Binding-site contacts:
Ligand atom C5 contacts residue ALA157 of chain 3.A at 4.2 Å (hydrophobic).
Ligand atom N2 contacts residue ILE211 of chain 2.A at 4.3 Å.
Ligand atom C4 contacts residue ALA157 of chain 3.A at 3.7 Å (hydrophobic).
Ligand atom O6 contacts residue ALA157 of chain 3.A at 3.5 Å.
Ligand atom O5 contacts residue PHE213 of chain 2.A at 4.0 Å.
Ligand atom C7 contacts residue ASN240 of chain 3.A at 3.3 Å.
Ligand atom C7 contacts residue THR181 of chain 2.A at 4.3 Å.
Ligand atom C5 contacts residue PHE213 of chain 2.A at 4.1 Å (hydrophobic).
Ligand atom C2 contacts residue ASN240 of chain 3.A at 2.5 Å.
Ligand atom C8 contacts residue THR181 of chain 2.A at 4.2 Å.
Ligand atom C8 contacts residue ASN240 of chain 3.A at 3.9 Å.
Ligand atom C6 contacts residue NAG1 of chain 3.C at 3.8 Å.
Ligand atom C8 contacts residue ILE211 of chain 2.A at 4.0 Å (hydrophobic).
Ligand atom O7 contacts residue THR181 of chain 2.A at 3.6 Å.
Ligand atom O3 contacts residue THR242 of chain 3.A at 3.5 Å.
Ligand atom C1 contacts residue PHE213 of chain 2.A at 4.1 Å (hydrophobic).
Ligand atom C7 contacts residue THR242 of chain 3.A at 3.9 Å.
Ligand atom N2 contacts residue ASN240 of chain 3.A at 2.6 Å (h-bond).
Ligand atom C7 contacts residue SER241 of chain 3.A at 3.9 Å.
Ligand atom O5 contacts residue ALA157 of chain 3.A at 4.0 Å.
Ligand atom O7 contacts residue THR242 of chain 3.A at 3.2 Å (h-bond).
Ligand atom C1 contacts residue ASN240 of chain 3.A at 1.5 Å.
Ligand atom C1 contacts residue ALA157 of chain 3.A at 4.3 Å (hydrophobic).
Ligand atom C3 contacts residue ALA157 of chain 3.A at 4.2 Å (hydrophobic).
Ligand atom O5 contacts residue LEU158 of chain 3.A at 4.0 Å.
Ligand atom C5 contacts residue ASN240 of chain 3.A at 3.8 Å.
Ligand atom O3 contacts residue ALA157 of chain 3.A at 3.8 Å.
Ligand atom C6 contacts residue ALA157 of chain 3.A at 4.3 Å (hydrophobic).
Ligand atom C8 contacts residue ARG195 of chain 3.A at 3.4 Å.
Ligand atom O7 contacts residue ASN240 of chain 3.A at 3.4 Å.
Ligand atom C6 contacts residue PHE213 of chain 2.A at 4.3 Å (hydrophobic).
Ligand atom O5 contacts residue ASN159 of chain 3.A at 3.8 Å.
Ligand atom O6 contacts residue ASN159 of chain 3.A at 4.2 Å.
Ligand atom C1 contacts residue GLY212 of chain 2.A at 4.4 Å.
Ligand atom C8 contacts residue NAG1 of chain 3.C at 3.6 Å.
Ligand atom O7 contacts residue SER241 of chain 3.A at 3.0 Å.
Ligand atom C3 contacts residue ASN240 of chain 3.A at 3.8 Å.
Ligand atom C6 contacts residue ASN159 of chain 3.A at 4.0 Å.
Ligand atom O7 contacts residue ARG195 of chain 3.A at 4.1 Å.
Ligand atom O5 contacts residue ASN240 of chain 3.A at 2.4 Å (h-bond).

Sequence of chain 2.A:
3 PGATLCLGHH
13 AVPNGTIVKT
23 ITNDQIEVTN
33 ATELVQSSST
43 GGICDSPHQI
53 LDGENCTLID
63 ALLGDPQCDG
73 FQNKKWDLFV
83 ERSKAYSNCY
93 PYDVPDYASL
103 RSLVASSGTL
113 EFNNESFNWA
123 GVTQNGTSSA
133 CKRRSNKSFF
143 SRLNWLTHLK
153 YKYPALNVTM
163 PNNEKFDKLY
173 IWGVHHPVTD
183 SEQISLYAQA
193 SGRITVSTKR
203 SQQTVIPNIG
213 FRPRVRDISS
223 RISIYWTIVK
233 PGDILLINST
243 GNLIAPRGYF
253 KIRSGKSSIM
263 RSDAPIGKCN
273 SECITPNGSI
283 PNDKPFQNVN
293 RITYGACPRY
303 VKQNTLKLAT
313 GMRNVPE

A protein and the small-molecule ligand that binds it are described below.
Small molecule (SMILES): CC(=O)N[C@H]1[C@H](O[C@H]2[C@H](O)[C@@H](NC(C)=O)CO[C@@H]2CO)O[C@H](CO)[C@@H](O)[C@@H]1O

Sequence of chain 3.A:
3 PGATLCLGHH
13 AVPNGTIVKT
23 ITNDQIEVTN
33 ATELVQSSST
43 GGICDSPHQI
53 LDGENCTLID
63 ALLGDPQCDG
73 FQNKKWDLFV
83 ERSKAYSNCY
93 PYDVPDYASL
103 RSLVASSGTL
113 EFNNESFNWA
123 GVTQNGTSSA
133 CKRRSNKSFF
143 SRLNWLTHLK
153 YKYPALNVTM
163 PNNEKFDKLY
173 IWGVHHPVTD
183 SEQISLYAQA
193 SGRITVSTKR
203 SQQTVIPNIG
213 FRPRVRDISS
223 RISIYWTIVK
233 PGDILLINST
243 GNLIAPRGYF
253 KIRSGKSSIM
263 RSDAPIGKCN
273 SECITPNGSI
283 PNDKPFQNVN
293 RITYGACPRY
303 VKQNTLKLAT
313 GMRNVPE